Sequence of chain 1.A:
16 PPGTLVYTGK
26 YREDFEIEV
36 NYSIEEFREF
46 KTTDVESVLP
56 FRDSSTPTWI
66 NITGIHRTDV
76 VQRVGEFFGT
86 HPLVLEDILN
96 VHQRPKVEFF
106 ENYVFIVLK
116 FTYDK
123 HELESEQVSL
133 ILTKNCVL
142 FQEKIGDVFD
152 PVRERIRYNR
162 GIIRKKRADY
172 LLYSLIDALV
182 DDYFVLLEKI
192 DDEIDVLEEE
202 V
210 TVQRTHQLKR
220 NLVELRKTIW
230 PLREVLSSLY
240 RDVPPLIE

This protein binds this small molecule.
Small molecule (SMILES): CCCCCCCCCCO[C@@H]1O[C@H](CO)[C@@H](O[C@H]2O[C@H](CO)[C@@H](O)[C@H](O)[C@H]2O)[C@H](O)[C@H]1O

Binding-site contacts:
Ligand atom O16 contacts residue ASP182 of chain 1.A at 3.6 Å (salt-bridge).
Ligand atom C6 contacts residue ASP182 of chain 1.A at 4.0 Å.
Ligand atom C28 contacts residue ASP178 of chain 1.A at 3.9 Å.
Ligand atom C31 contacts residue ILE177 of chain 1.A at 4.4 Å (hydrophobic).
Ligand atom C37 contacts residue ILE177 of chain 1.A at 3.9 Å (hydrophobic).
Ligand atom C31 contacts residue TYR174 of chain 1.A at 3.8 Å (hydrophobic).
Ligand atom C18 contacts residue ASP178 of chain 1.A at 4.2 Å.
Ligand atom C1 contacts residue PHE185 of chain 1.A at 3.7 Å (hydrophobic).
Ligand atom C19 contacts residue VAL181 of chain 1.A at 3.8 Å (hydrophobic).
Ligand atom C25 contacts residue ASP178 of chain 1.A at 3.6 Å.
Ligand atom C1 contacts residue ASP182 of chain 1.A at 3.8 Å.
Ligand atom C19 contacts residue ASP178 of chain 1.A at 4.0 Å.
Ligand atom C2 contacts residue PHE185 of chain 1.A at 3.5 Å (hydrophobic).
Ligand atom C40 contacts residue TYR174 of chain 1.A at 3.5 Å (hydrophobic).
Ligand atom O55 contacts residue PHE185 of chain 1.A at 3.9 Å.
Ligand atom O49 contacts residue PHE185 of chain 1.A at 4.2 Å.
Ligand atom C25 contacts residue VAL181 of chain 1.A at 4.5 Å (hydrophobic).
Ligand atom O16 contacts residue VAL181 of chain 1.A at 4.4 Å.
Ligand atom O16 contacts residue ASP178 of chain 1.A at 4.0 Å.
Ligand atom C37 contacts residue TYR174 of chain 1.A at 3.8 Å (hydrophobic).
Ligand atom C22 contacts residue ASP178 of chain 1.A at 3.1 Å.
Ligand atom O49 contacts residue ASP182 of chain 1.A at 2.6 Å (salt-bridge).
Ligand atom C31 contacts residue ASP178 of chain 1.A at 4.1 Å.